Sequence of chain 1.A:
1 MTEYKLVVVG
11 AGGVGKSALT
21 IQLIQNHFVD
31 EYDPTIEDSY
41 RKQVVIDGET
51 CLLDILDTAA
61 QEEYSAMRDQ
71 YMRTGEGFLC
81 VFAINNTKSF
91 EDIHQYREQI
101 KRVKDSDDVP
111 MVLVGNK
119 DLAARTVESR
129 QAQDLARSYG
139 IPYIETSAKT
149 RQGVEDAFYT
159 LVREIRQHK

This protein binds this small molecule.
Small molecule (SMILES): Nc1nc2c(ncn2[C@@H]2O[C@H](CO[P](=O)(O)O[P](=O)(O)NP(=O)(O)O)[C@@H](O)[C@H]2O)c(=O)[nH]1

Binding-site contacts:
Ligand atom O1B contacts residue GLY13 of chain 1.A at 3.6 Å.
Ligand atom O2' contacts residue LYS147 of chain 1.A at 3.2 Å (salt-bridge).
Ligand atom O4' contacts residue LYS117 of chain 1.A at 3.1 Å (salt-bridge).
Ligand atom O3A contacts residue GLY15 of chain 1.A at 3.1 Å (h-bond).
Ligand atom O2B contacts residue MG1 of chain 1.B at 2.0 Å.
Ligand atom PB contacts residue MG1 of chain 1.B at 3.2 Å.
Ligand atom N3B contacts residue GLY13 of chain 1.A at 3.2 Å (h-bond).
Ligand atom C8 contacts residue ALA18 of chain 1.A at 3.6 Å (hydrophobic).
Ligand atom O1A contacts residue GLY15 of chain 1.A at 3.6 Å.
Ligand atom O6 contacts residue ALA146 of chain 1.A at 2.8 Å (h-bond).
Ligand atom O1A contacts residue SER17 of chain 1.A at 3.6 Å.
Ligand atom C2 contacts residue LYS147 of chain 1.A at 3.4 Å.
Ligand atom O6 contacts residue ASN116 of chain 1.A at 3.2 Å (h-bond).
Ligand atom C5' contacts residue GLY13 of chain 1.A at 3.5 Å.
Ligand atom N3 contacts residue LYS147 of chain 1.A at 3.5 Å.
Ligand atom N7 contacts residue ALA146 of chain 1.A at 3.5 Å.
Ligand atom O1A contacts residue ALA18 of chain 1.A at 2.9 Å (h-bond).
Ligand atom PG contacts residue MG1 of chain 1.B at 3.2 Å.
Ligand atom O1B contacts residue GLY15 of chain 1.A at 3.0 Å (h-bond).
Ligand atom O6 contacts residue ASP119 of chain 1.A at 3.5 Å (salt-bridge).
Ligand atom N1 contacts residue LYS147 of chain 1.A at 3.2 Å.
Ligand atom O6 contacts residue LYS147 of chain 1.A at 3.6 Å.
Ligand atom O1B contacts residue LYS16 of chain 1.A at 2.7 Å (salt-bridge).
Ligand atom N7 contacts residue ASN116 of chain 1.A at 3.2 Å (h-bond).
Ligand atom O3G contacts residue LYS16 of chain 1.A at 2.7 Å (salt-bridge).
Ligand atom O2B contacts residue LYS16 of chain 1.A at 3.6 Å (salt-bridge).
Ligand atom O1B contacts residue VAL14 of chain 1.A at 3.3 Å (h-bond).
Ligand atom N2 contacts residue LEU120 of chain 1.A at 3.5 Å.
Ligand atom N2 contacts residue ASP119 of chain 1.A at 2.9 Å (salt-bridge).
Ligand atom O6 contacts residue SER145 of chain 1.A at 3.4 Å.
Ligand atom C6 contacts residue ASP119 of chain 1.A at 3.6 Å.
Ligand atom O2G contacts residue MG1 of chain 1.B at 2.0 Å.
Ligand atom O3G contacts residue GLY13 of chain 1.A at 3.5 Å (h-bond).
Ligand atom PB contacts residue LYS16 of chain 1.A at 3.5 Å.
Ligand atom O3G contacts residue GLY12 of chain 1.A at 3.3 Å.
Ligand atom N3B contacts residue MG1 of chain 1.B at 3.4 Å.
Ligand atom N1 contacts residue ASP119 of chain 1.A at 2.8 Å (salt-bridge).
Ligand atom C6 contacts residue LYS117 of chain 1.A at 3.6 Å.
Ligand atom O6 contacts residue LYS117 of chain 1.A at 3.4 Å.
Ligand atom O2B contacts residue SER17 of chain 1.A at 2.8 Å (h-bond).